Sequence of chain 5.B:
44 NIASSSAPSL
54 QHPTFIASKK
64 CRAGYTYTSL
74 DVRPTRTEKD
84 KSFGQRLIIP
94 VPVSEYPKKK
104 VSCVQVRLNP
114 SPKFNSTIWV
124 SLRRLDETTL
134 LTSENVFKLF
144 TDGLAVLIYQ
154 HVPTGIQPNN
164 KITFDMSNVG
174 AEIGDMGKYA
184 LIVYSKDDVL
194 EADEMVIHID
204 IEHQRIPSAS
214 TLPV

A protein and the small-molecule ligand that binds it are described below.
Small molecule (SMILES): Nc1ncnc2c1ncn2[C@@H]1O[C@H](CO[P](=O)(O)O[C@H]2[C@@H](O)[C@H](n3cnc4c(N)ncnc43)O[C@@H]2CO[P](=O)(O)O[C@H]2[C@@H](O)[C@H](n3cnc4c(N)ncnc43)O[C@@H]2CO)[C@@H](O)[C@H]1O

Binding-site contacts:
Ligand atom O2' contacts residue ARG208 of chain 5.B at 4.1 Å.
Ligand atom O2' contacts residue GLY67 of chain 5.B at 3.3 Å (h-bond).
Ligand atom O2' contacts residue ALA66 of chain 5.B at 3.6 Å.
Ligand atom OP1 contacts residue ARG208 of chain 5.B at 4.1 Å.
Ligand atom C1' contacts residue GLY67 of chain 5.B at 4.4 Å.
Ligand atom OP1 contacts residue SER211 of chain 5.B at 4.3 Å.
Ligand atom N3 contacts residue ARG65 of chain 5.B at 4.1 Å.
Ligand atom O2' contacts residue ARG65 of chain 5.B at 4.3 Å.